Sequence of chain 32.E:
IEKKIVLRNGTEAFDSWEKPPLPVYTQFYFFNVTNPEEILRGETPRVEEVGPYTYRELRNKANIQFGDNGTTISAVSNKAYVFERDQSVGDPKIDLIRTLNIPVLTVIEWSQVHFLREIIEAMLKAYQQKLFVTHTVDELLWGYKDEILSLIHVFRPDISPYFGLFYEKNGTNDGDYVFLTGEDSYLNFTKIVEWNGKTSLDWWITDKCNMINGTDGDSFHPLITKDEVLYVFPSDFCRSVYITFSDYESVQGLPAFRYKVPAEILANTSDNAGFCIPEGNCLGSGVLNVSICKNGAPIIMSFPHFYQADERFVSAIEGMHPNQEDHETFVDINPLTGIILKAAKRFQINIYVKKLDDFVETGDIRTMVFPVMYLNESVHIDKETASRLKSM

Binding-site contacts:
Ligand atom C7 contacts residue ARG251 of chain 32.E at 4.0 Å.
Ligand atom C5 contacts residue LYS220 of chain 32.E at 4.0 Å.
Ligand atom O5 contacts residue ASN225 of chain 32.E at 2.3 Å (h-bond).
Ligand atom O6 contacts residue ASP283 of chain 32.E at 3.8 Å.
Ligand atom C4 contacts residue MET223 of chain 32.E at 4.0 Å (hydrophobic).
Ligand atom C8 contacts residue SER252 of chain 32.E at 3.4 Å.
Ligand atom C7 contacts residue MET223 of chain 32.E at 3.6 Å (hydrophobic).
Ligand atom O7 contacts residue ARG251 of chain 32.E at 4.3 Å.
Ligand atom C8 contacts residue MET223 of chain 32.E at 3.3 Å (hydrophobic).
Ligand atom C3 contacts residue MET223 of chain 32.E at 3.7 Å (hydrophobic).
Ligand atom C1 contacts residue LYS220 of chain 32.E at 4.0 Å.
Ligand atom O4 contacts residue LYS220 of chain 32.E at 4.2 Å.
Ligand atom C2 contacts residue ASN225 of chain 32.E at 2.5 Å.
Ligand atom O4 contacts residue MET223 of chain 32.E at 3.7 Å.
Ligand atom C5 contacts residue MET223 of chain 32.E at 4.0 Å (hydrophobic).
Ligand atom O7 contacts residue SER252 of chain 32.E at 2.9 Å (h-bond).
Ligand atom C1 contacts residue LYS220 of chain 32.E at 4.2 Å.
Ligand atom C6 contacts residue LYS220 of chain 32.E at 4.0 Å.
Ligand atom O6 contacts residue TYR243 of chain 32.E at 4.0 Å.
Ligand atom C4 contacts residue ASN225 of chain 32.E at 4.2 Å.
Ligand atom C7 contacts residue SER252 of chain 32.E at 3.5 Å.
Ligand atom O5 contacts residue LYS220 of chain 32.E at 3.4 Å.
Ligand atom C1 contacts residue ASN225 of chain 32.E at 1.4 Å.
Ligand atom N2 contacts residue ASN225 of chain 32.E at 3.0 Å (h-bond).
Ligand atom N2 contacts residue LYS220 of chain 32.E at 4.1 Å.
Ligand atom O7 contacts residue LYS220 of chain 32.E at 4.0 Å.
Ligand atom C7 contacts residue ASN225 of chain 32.E at 3.2 Å.
Ligand atom C8 contacts residue ARG251 of chain 32.E at 3.5 Å.
Ligand atom C3 contacts residue LYS220 of chain 32.E at 4.1 Å.
Ligand atom N2 contacts residue MET223 of chain 32.E at 3.8 Å.
Ligand atom C2 contacts residue LYS220 of chain 32.E at 3.8 Å.
Ligand atom C3 contacts residue ASN225 of chain 32.E at 3.8 Å.
Ligand atom C6 contacts residue ASP283 of chain 32.E at 3.8 Å.
Ligand atom O3 contacts residue LYS220 of chain 32.E at 3.8 Å.
Ligand atom O3 contacts residue ASP283 of chain 32.E at 4.3 Å.
Ligand atom C2 contacts residue ASP283 of chain 32.E at 3.8 Å.
Ligand atom C4 contacts residue LYS220 of chain 32.E at 3.4 Å.
Ligand atom O7 contacts residue MET223 of chain 32.E at 3.5 Å.
Ligand atom O7 contacts residue ASN225 of chain 32.E at 2.9 Å (h-bond).
Ligand atom C5 contacts residue ASN225 of chain 32.E at 3.6 Å.

The small molecule below binds the protein below.
Small molecule (SMILES): CC(=O)N[C@H]1[C@H](O[C@H]2[C@H](O)[C@@H](NC(C)=O)CO[C@@H]2CO)O[C@H](CO)[C@@H](O[C@@H]2O[C@H](CO)[C@@H](O)[C@H](O)[C@@H]2O)[C@@H]1O